Binding-site contacts:
Ligand atom O1 contacts residue MET214 of chain 24.A at 3.2 Å.
Ligand atom C4 contacts residue LEU100 of chain 24.A at 3.9 Å (hydrophobic).
Ligand atom CM3 contacts residue TYR190 of chain 24.A at 3.6 Å (hydrophobic).
Ligand atom CM4 contacts residue ALA166 of chain 24.A at 3.1 Å (hydrophobic).
Ligand atom C1B contacts residue ILE98 of chain 24.A at 3.7 Å (hydrophobic).
Ligand atom C4 contacts residue MET214 of chain 24.A at 3.7 Å (hydrophobic).
Ligand atom C2A contacts residue PHE179 of chain 24.A at 3.5 Å (hydrophobic).
Ligand atom CM2 contacts residue ILE77 of chain 24.A at 3.8 Å (hydrophobic).
Ligand atom C6B contacts residue ILE98 of chain 24.A at 3.8 Å (hydrophobic).
Ligand atom C4 contacts residue TYR190 of chain 24.A at 3.7 Å (hydrophobic).
Ligand atom N3A contacts residue TYR144 of chain 24.A at 3.2 Å.
Ligand atom N4A contacts residue PHE179 of chain 24.A at 3.5 Å.
Ligand atom N5A contacts residue PHE179 of chain 24.A at 3.3 Å.
Ligand atom CM6 contacts residue LEU184 of chain 24.A at 3.7 Å (hydrophobic).
Ligand atom CM4 contacts residue TYR144 of chain 24.A at 3.8 Å (hydrophobic).
Ligand atom O1B contacts residue ILE98 of chain 24.A at 3.2 Å.
Ligand atom N5A contacts residue MET124 of chain 24.A at 3.9 Å.
Ligand atom C5B contacts residue TYR144 of chain 24.A at 3.8 Å (hydrophobic).
Ligand atom C2A contacts residue LEU217 of chain 24.A at 4.0 Å (hydrophobic).
Ligand atom N1A contacts residue LEU217 of chain 24.A at 3.3 Å.
Ligand atom N2 contacts residue MET214 of chain 24.A at 3.8 Å.
Ligand atom C6B contacts residue LEU181 of chain 24.A at 3.5 Å (hydrophobic).
Ligand atom O1 contacts residue LEU100 of chain 24.A at 3.7 Å.
Ligand atom C1C contacts residue MET214 of chain 24.A at 3.2 Å (hydrophobic).
Ligand atom N1A contacts residue MET124 of chain 24.A at 3.6 Å.
Ligand atom N4A contacts residue TYR144 of chain 24.A at 3.7 Å.
Ligand atom N3A contacts residue PHE179 of chain 24.A at 3.7 Å.
Ligand atom C2B contacts residue ILE122 of chain 24.A at 4.0 Å (hydrophobic).
Ligand atom C5B contacts residue LEU181 of chain 24.A at 3.6 Å (hydrophobic).
Ligand atom CM6 contacts residue LEU181 of chain 24.A at 3.8 Å (hydrophobic).
Ligand atom CM4 contacts residue VAL168 of chain 24.A at 3.9 Å (hydrophobic).
Ligand atom N2 contacts residue LEU100 of chain 24.A at 3.8 Å.
Ligand atom C3 contacts residue LEU100 of chain 24.A at 3.8 Å (hydrophobic).
Ligand atom N5A contacts residue LEU217 of chain 24.A at 3.6 Å.
Ligand atom CM2 contacts residue ILE122 of chain 24.A at 3.8 Å (hydrophobic).
Ligand atom CM6 contacts residue TYR144 of chain 24.A at 3.7 Å (hydrophobic).
Ligand atom N1A contacts residue PHE179 of chain 24.A at 3.3 Å.
Ligand atom CM4 contacts residue TYR142 of chain 24.A at 3.7 Å (hydrophobic).
Ligand atom C5 contacts residue MET214 of chain 24.A at 3.4 Å (hydrophobic).
Ligand atom C1B contacts residue LEU181 of chain 24.A at 4.0 Å (hydrophobic).

Sequence of chain 24.A:
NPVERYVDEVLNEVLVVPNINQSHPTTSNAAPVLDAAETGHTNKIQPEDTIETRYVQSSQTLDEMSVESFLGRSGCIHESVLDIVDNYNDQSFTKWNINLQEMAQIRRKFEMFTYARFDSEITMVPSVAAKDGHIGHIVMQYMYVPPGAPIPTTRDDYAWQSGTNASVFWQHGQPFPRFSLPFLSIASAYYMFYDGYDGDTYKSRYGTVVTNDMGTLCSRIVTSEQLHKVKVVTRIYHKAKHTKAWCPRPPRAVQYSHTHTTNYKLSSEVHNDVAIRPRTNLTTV

The small molecule below binds the protein below.
Small molecule (SMILES): Cc1cc(CCCOc2c(C)cc(-c3nnn(C)n3)cc2C)on1